Sequence of chain 1.E:
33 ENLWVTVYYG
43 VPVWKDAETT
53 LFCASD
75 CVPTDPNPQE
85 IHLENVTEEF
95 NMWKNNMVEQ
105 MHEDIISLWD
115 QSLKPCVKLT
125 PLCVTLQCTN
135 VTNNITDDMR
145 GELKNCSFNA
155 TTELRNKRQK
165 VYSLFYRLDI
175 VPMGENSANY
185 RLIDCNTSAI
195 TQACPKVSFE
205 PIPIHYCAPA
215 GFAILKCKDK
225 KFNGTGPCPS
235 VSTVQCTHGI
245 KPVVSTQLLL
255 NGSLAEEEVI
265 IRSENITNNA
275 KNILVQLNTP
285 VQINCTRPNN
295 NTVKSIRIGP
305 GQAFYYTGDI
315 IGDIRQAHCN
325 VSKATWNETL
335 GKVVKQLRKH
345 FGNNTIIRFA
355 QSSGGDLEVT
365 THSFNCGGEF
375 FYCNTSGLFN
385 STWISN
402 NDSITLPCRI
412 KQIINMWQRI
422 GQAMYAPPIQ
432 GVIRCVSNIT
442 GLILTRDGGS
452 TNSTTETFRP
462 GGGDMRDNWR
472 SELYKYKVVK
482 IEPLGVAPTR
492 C

This small molecule binds to this protein.
Small molecule (SMILES): CC(=O)N[C@@H]1[C@@H](O)[C@H](O)[C@@H](CO)O[C@H]1O

Binding-site contacts:
Ligand atom C8 contacts residue VAL433 of chain 1.E at 3.7 Å (hydrophobic).
Ligand atom C5 contacts residue ASN294 of chain 1.E at 3.9 Å.
Ligand atom O6 contacts residue ASN294 of chain 1.E at 4.5 Å.
Ligand atom N2 contacts residue GLY432 of chain 1.E at 4.5 Å.
Ligand atom C7 contacts residue ASN294 of chain 1.E at 3.4 Å.
Ligand atom C2 contacts residue ASN294 of chain 1.E at 2.5 Å.
Ligand atom C3 contacts residue ASN294 of chain 1.E at 3.9 Å.
Ligand atom C8 contacts residue ASN294 of chain 1.E at 4.5 Å.
Ligand atom C4 contacts residue ASN294 of chain 1.E at 4.4 Å.
Ligand atom C1 contacts residue GLN431 of chain 1.E at 4.4 Å.
Ligand atom O7 contacts residue ASN294 of chain 1.E at 3.5 Å.
Ligand atom O5 contacts residue ASN294 of chain 1.E at 2.5 Å (h-bond).
Ligand atom O6 contacts residue ILE315 of chain 1.E at 3.8 Å.
Ligand atom O5 contacts residue GLN431 of chain 1.E at 4.5 Å.
Ligand atom C6 contacts residue ILE315 of chain 1.E at 4.1 Å (hydrophobic).
Ligand atom C7 contacts residue VAL433 of chain 1.E at 4.4 Å (hydrophobic).
Ligand atom C1 contacts residue ASN294 of chain 1.E at 1.5 Å.
Ligand atom N2 contacts residue ASN294 of chain 1.E at 2.9 Å (h-bond).
Ligand atom O5 contacts residue ILE315 of chain 1.E at 3.7 Å.